Binding-site contacts:
Ligand atom F31 contacts residue ASP185 of chain 1.A at 3.0 Å.
Ligand atom C06 contacts residue HIS161 of chain 1.A at 3.6 Å.
Ligand atom O09 contacts residue GLY141 of chain 1.A at 3.0 Å (h-bond).
Ligand atom C03 contacts residue PHE138 of chain 1.A at 3.2 Å (hydrophobic).
Ligand atom C21 contacts residue THR24 of chain 1.A at 3.2 Å.
Ligand atom N04 contacts residue LEU139 of chain 1.A at 3.7 Å.
Ligand atom O09 contacts residue SER142 of chain 1.A at 3.1 Å (h-bond).
Ligand atom F31 contacts residue HIS39 of chain 1.A at 3.6 Å.
Ligand atom F33 contacts residue HIS39 of chain 1.A at 3.4 Å.
Ligand atom O36 contacts residue MET163 of chain 1.A at 3.1 Å.
Ligand atom C29 contacts residue ARG186 of chain 1.A at 3.6 Å.
Ligand atom O36 contacts residue HIS162 of chain 1.A at 3.4 Å (h-bond).
Ligand atom N04 contacts residue SER142 of chain 1.A at 3.4 Å (h-bond).
Ligand atom C32 contacts residue HIS39 of chain 1.A at 3.4 Å.
Ligand atom F33 contacts residue HIS162 of chain 1.A at 3.3 Å.
Ligand atom N19 contacts residue THR23 of chain 1.A at 3.5 Å.
Ligand atom N02 contacts residue LEU139 of chain 1.A at 3.4 Å (h-bond).
Ligand atom C20 contacts residue THR24 of chain 1.A at 3.6 Å.
Ligand atom N04 contacts residue HIS161 of chain 1.A at 3.1 Å (h-bond).
Ligand atom C35 contacts residue HIS162 of chain 1.A at 3.5 Å.
Ligand atom C34 contacts residue HIS39 of chain 1.A at 3.6 Å.
Ligand atom N37 contacts residue LEU139 of chain 1.A at 3.3 Å (h-bond).
Ligand atom C05 contacts residue LEU139 of chain 1.A at 3.5 Å (hydrophobic).
Ligand atom F33 contacts residue CYS143 of chain 1.A at 3.4 Å.
Ligand atom C18 contacts residue THR22 of chain 1.A at 3.1 Å.
Ligand atom CL2 contacts residue CYS143 of chain 1.A at 3.5 Å.
Ligand atom N19 contacts residue THR24 of chain 1.A at 3.1 Å (h-bond).
Ligand atom C06 contacts residue SER142 of chain 1.A at 3.5 Å.
Ligand atom C01 contacts residue ASN140 of chain 1.A at 3.4 Å.
Ligand atom C01 contacts residue LEU139 of chain 1.A at 3.6 Å (hydrophobic).
Ligand atom C03 contacts residue GLU164 of chain 1.A at 3.1 Å.
Ligand atom O36 contacts residue GLU164 of chain 1.A at 3.4 Å (salt-bridge).
Ligand atom C05 contacts residue SER142 of chain 1.A at 3.4 Å.
Ligand atom C03 contacts residue LEU139 of chain 1.A at 3.6 Å (hydrophobic).
Ligand atom N04 contacts residue PHE138 of chain 1.A at 3.5 Å.
Ligand atom C32 contacts residue HIS162 of chain 1.A at 3.4 Å.
Ligand atom C34 contacts residue HIS162 of chain 1.A at 3.2 Å.
Ligand atom C21 contacts residue THR23 of chain 1.A at 3.6 Å.
Ligand atom O09 contacts residue CYS143 of chain 1.A at 3.0 Å (h-bond).
Ligand atom F28 contacts residue GLN187 of chain 1.A at 3.2 Å.

This protein binds this small molecule.
Small molecule (SMILES): Cn1cnc(Cn2c(=O)nc(Nc3cc4cn(C)nc4cc3Cl)n(Cc3cc(F)c(F)cc3F)c2=O)n1

Sequence of chain 1.A:
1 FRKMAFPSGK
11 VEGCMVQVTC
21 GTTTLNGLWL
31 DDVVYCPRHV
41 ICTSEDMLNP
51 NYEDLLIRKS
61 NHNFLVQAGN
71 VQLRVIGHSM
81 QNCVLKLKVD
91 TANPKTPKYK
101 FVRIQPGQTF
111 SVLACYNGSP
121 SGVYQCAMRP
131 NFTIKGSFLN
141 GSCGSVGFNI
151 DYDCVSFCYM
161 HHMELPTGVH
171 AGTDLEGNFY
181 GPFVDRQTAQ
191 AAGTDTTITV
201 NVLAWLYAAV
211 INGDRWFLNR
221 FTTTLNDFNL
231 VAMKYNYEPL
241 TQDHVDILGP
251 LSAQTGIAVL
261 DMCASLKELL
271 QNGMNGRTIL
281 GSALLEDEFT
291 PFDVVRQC